Binding-site contacts:
Ligand atom O03 contacts residue TYR269 of chain 1.A at 2.6 Å (h-bond).
Ligand atom C22 contacts residue LEU261 of chain 1.A at 3.7 Å (hydrophobic).
Ligand atom O04 contacts residue LEU265 of chain 1.A at 3.8 Å.
Ligand atom C08 contacts residue CYS81 of chain 1.A at 3.7 Å (hydrophobic).
Ligand atom C11 contacts residue GLN82 of chain 1.A at 3.8 Å.
Ligand atom C10 contacts residue TYR119 of chain 1.A at 3.1 Å (hydrophobic).
Ligand atom C06 contacts residue HIS245 of chain 1.A at 3.6 Å.
Ligand atom C18 contacts residue ALA259 of chain 1.A at 3.7 Å (hydrophobic).
Ligand atom C14 contacts residue GLN82 of chain 1.A at 3.7 Å.
Ligand atom C08 contacts residue SER85 of chain 1.A at 3.8 Å.
Ligand atom CL1 contacts residue LYS253 of chain 1.A at 3.4 Å.
Ligand atom C18 contacts residue GLN82 of chain 1.A at 3.6 Å.
Ligand atom CL1 contacts residue LEU261 of chain 1.A at 3.5 Å.
Ligand atom O03 contacts residue TYR119 of chain 1.A at 3.0 Å (h-bond).
Ligand atom O03 contacts residue HIS245 of chain 1.A at 2.9 Å (h-bond).
Ligand atom C15 contacts residue ILE159 of chain 1.A at 3.6 Å (hydrophobic).
Ligand atom C20 contacts residue ALA259 of chain 1.A at 3.6 Å (hydrophobic).
Ligand atom C18 contacts residue ALA260 of chain 1.A at 3.6 Å (hydrophobic).
Ligand atom C19 contacts residue ILE252 of chain 1.A at 3.4 Å (hydrophobic).
Ligand atom O05 contacts residue PHE156 of chain 1.A at 3.8 Å.
Ligand atom C13 contacts residue ILE159 of chain 1.A at 3.8 Å (hydrophobic).
Ligand atom C17 contacts residue ILE252 of chain 1.A at 3.6 Å (hydrophobic).
Ligand atom C21 contacts residue ILE252 of chain 1.A at 3.6 Å (hydrophobic).
Ligand atom O04 contacts residue SER85 of chain 1.A at 2.6 Å (h-bond).
Ligand atom O02 contacts residue HIS245 of chain 1.A at 2.9 Å (h-bond).
Ligand atom C08 contacts residue GLN82 of chain 1.A at 3.8 Å.
Ligand atom C10 contacts residue TYR269 of chain 1.A at 3.8 Å (hydrophobic).
Ligand atom C21 contacts residue VAL249 of chain 1.A at 3.7 Å (hydrophobic).
Ligand atom C16 contacts residue GLN82 of chain 1.A at 3.6 Å.
Ligand atom C20 contacts residue LEU261 of chain 1.A at 3.3 Å (hydrophobic).
Ligand atom O04 contacts residue TYR119 of chain 1.A at 2.5 Å (h-bond).
Ligand atom C10 contacts residue HIS245 of chain 1.A at 3.6 Å.
Ligand atom C15 contacts residue PHE78 of chain 1.A at 3.7 Å (hydrophobic).
Ligand atom O05 contacts residue PHE78 of chain 1.A at 3.8 Å.
Ligand atom C10 contacts residue SER85 of chain 1.A at 3.5 Å.
Ligand atom C17 contacts residue GLN82 of chain 1.A at 3.8 Å.
Ligand atom C09 contacts residue HIS245 of chain 1.A at 3.8 Å.
Ligand atom C07 contacts residue HIS245 of chain 1.A at 3.8 Å.
Ligand atom C13 contacts residue PHE78 of chain 1.A at 3.5 Å (hydrophobic).
Ligand atom C20 contacts residue ALA260 of chain 1.A at 3.3 Å (hydrophobic).

A protein and the small-molecule ligand that binds it are described below.
Small molecule (SMILES): CC(C)(Oc1ccc(C(=O)c2ccc(Cl)cc2)cc1)C(=O)O

Sequence of chain 1.A:
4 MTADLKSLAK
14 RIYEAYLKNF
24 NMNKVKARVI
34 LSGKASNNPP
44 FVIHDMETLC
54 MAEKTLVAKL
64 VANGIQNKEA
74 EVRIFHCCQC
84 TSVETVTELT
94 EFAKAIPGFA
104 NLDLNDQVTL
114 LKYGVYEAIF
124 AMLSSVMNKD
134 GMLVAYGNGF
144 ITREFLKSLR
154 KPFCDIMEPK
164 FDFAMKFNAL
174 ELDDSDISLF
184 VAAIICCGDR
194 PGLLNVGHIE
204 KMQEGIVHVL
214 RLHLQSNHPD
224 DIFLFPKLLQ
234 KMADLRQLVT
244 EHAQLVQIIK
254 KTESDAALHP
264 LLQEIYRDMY